Sequence of chain 1.M:
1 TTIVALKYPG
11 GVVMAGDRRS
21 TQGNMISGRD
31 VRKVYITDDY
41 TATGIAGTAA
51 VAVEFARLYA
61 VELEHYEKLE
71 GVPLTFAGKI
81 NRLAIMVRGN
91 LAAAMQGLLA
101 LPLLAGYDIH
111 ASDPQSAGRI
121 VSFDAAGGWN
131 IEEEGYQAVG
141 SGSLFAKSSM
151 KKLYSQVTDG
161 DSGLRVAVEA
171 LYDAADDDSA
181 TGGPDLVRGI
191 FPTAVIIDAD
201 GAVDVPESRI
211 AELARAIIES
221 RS

Sequence of chain 1.N:
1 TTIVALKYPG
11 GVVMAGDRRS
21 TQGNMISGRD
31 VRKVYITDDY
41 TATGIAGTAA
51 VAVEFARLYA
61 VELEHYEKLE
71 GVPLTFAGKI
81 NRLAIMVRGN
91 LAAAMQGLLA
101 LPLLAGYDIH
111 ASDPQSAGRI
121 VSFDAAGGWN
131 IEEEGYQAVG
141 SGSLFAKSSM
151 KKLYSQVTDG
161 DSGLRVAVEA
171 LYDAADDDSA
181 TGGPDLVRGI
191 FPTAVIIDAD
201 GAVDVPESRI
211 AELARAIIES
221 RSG

Binding-site contacts:
Ligand atom C05 contacts residue GLY47 of chain 1.M at 3.7 Å.
Ligand atom C28 contacts residue SER20 of chain 1.M at 3.7 Å.
Ligand atom C38 contacts residue ASP124 of chain 1.N at 3.8 Å.
Ligand atom C19 contacts residue THR21 of chain 1.M at 3.6 Å.
Ligand atom C33 contacts residue GLY128 of chain 1.N at 3.7 Å.
Ligand atom C37 contacts residue GLN22 of chain 1.M at 3.6 Å.
Ligand atom C14 contacts residue ALA49 of chain 1.M at 3.6 Å (hydrophobic).
Ligand atom C17 contacts residue VAL31 of chain 1.M at 3.5 Å (hydrophobic).
Ligand atom C10 contacts residue LYS33 of chain 1.M at 3.7 Å.
Ligand atom C45 contacts residue ALA126 of chain 1.N at 3.5 Å (hydrophobic).
Ligand atom O18 contacts residue THR21 of chain 1.M at 3.0 Å (h-bond).
Ligand atom C10 contacts residue ALA52 of chain 1.M at 3.6 Å (hydrophobic).
Ligand atom C12 contacts residue VAL31 of chain 1.M at 3.6 Å (hydrophobic).
Ligand atom C07 contacts residue THR1 of chain 1.M at 3.1 Å.
Ligand atom C29 contacts residue SER27 of chain 1.M at 3.7 Å.
Ligand atom C27 contacts residue THR21 of chain 1.M at 3.7 Å.
Ligand atom C02 contacts residue THR21 of chain 1.M at 3.6 Å.
Ligand atom N03 contacts residue THR21 of chain 1.M at 2.8 Å (h-bond).
Ligand atom C04 contacts residue GLY47 of chain 1.M at 3.6 Å.
Ligand atom C26 contacts residue THR21 of chain 1.M at 3.6 Å.
Ligand atom C22 contacts residue THR48 of chain 1.M at 3.3 Å.
Ligand atom N06 contacts residue GLY47 of chain 1.M at 2.9 Å (h-bond).
Ligand atom C09 contacts residue ILE45 of chain 1.M at 3.5 Å (hydrophobic).
Ligand atom C04 contacts residue THR21 of chain 1.M at 3.6 Å.
Ligand atom C13 contacts residue VAL31 of chain 1.M at 3.6 Å (hydrophobic).
Ligand atom C15 contacts residue VAL31 of chain 1.M at 3.3 Å (hydrophobic).
Ligand atom N36 contacts residue ASP124 of chain 1.N at 2.9 Å (salt-bridge).
Ligand atom C10 contacts residue ILE45 of chain 1.M at 3.3 Å (hydrophobic).
Ligand atom O46 contacts residue GLN22 of chain 1.M at 3.1 Å.
Ligand atom C32 contacts residue GLN22 of chain 1.M at 3.6 Å.
Ligand atom O18 contacts residue SER20 of chain 1.M at 3.3 Å.
Ligand atom O35 contacts residue SER27 of chain 1.M at 2.9 Å (h-bond).
Ligand atom O35 contacts residue GLN22 of chain 1.M at 2.9 Å (h-bond).
Ligand atom C14 contacts residue VAL31 of chain 1.M at 3.4 Å (hydrophobic).
Ligand atom O01 contacts residue ALA49 of chain 1.M at 3.0 Å (h-bond).
Ligand atom C16 contacts residue ALA49 of chain 1.M at 3.7 Å (hydrophobic).
Ligand atom C28 contacts residue ASP124 of chain 1.N at 3.5 Å.
Ligand atom C16 contacts residue VAL31 of chain 1.M at 3.4 Å (hydrophobic).
Ligand atom C15 contacts residue ALA49 of chain 1.M at 3.6 Å (hydrophobic).
Ligand atom C33 contacts residue ASP124 of chain 1.N at 3.7 Å.

The protein below binds the small molecule below.
Small molecule (SMILES): CCN(CC)C(=O)C[C@H](NC(=O)/C=C/c1ccccc1)C(=O)N[C@@H](Cc1ccc(F)cc1)C(=O)NCc1cccc2ccccc12